A small-molecule ligand and the protein it binds are described below.
Small molecule (SMILES): CC(=O)N[C@H]1[C@H](O[C@H]2[C@H](O)[C@@H](NC(C)=O)CO[C@@H]2CO)O[C@H](CO)[C@@H](O)[C@@H]1O

Binding-site contacts:
Ligand atom O7 contacts residue ASN151 of chain 1.G at 4.3 Å.
Ligand atom C5 contacts residue ASN151 of chain 1.G at 3.7 Å.
Ligand atom O5 contacts residue ASN151 of chain 1.G at 2.4 Å (h-bond).
Ligand atom C7 contacts residue ASN151 of chain 1.G at 3.6 Å.
Ligand atom C8 contacts residue ASN151 of chain 1.G at 3.8 Å.
Ligand atom C4 contacts residue ASN151 of chain 1.G at 4.2 Å.
Ligand atom C8 contacts residue THR122 of chain 1.G at 4.2 Å.
Ligand atom C3 contacts residue ASN151 of chain 1.G at 3.7 Å.
Ligand atom C1 contacts residue ASN151 of chain 1.G at 1.5 Å.
Ligand atom C2 contacts residue ASN151 of chain 1.G at 2.5 Å.
Ligand atom C8 contacts residue SER149 of chain 1.G at 3.5 Å.
Ligand atom C8 contacts residue PHE150 of chain 1.G at 4.0 Å (hydrophobic).
Ligand atom N2 contacts residue ASN151 of chain 1.G at 2.8 Å (h-bond).

Sequence of chain 1.G:
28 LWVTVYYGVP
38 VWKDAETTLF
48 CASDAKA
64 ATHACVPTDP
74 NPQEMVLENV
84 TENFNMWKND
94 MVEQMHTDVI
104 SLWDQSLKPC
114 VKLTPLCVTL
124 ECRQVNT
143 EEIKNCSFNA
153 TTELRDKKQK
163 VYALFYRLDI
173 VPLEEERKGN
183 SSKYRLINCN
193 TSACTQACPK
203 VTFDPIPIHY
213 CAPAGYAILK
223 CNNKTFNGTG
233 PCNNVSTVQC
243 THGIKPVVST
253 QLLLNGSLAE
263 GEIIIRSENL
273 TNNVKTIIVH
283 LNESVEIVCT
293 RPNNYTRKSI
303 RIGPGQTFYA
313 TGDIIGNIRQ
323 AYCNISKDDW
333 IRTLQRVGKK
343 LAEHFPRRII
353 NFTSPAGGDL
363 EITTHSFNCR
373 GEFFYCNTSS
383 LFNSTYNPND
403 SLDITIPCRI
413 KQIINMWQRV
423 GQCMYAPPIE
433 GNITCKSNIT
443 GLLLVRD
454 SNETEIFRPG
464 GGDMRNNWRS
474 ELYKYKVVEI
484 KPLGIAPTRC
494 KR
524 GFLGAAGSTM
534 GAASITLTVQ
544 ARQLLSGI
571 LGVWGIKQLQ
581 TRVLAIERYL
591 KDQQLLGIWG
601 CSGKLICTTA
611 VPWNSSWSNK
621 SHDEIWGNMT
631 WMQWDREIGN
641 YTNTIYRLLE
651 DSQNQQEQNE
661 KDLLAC